The protein below binds the small molecule below.
Small molecule (SMILES): OC[C@H]1O[C@@H](O[C@H]2[C@H](O)[C@@H](O)[C@@H](O)O[C@@H]2CO)[C@H](O)[C@@H](O)[C@@H]1O

Binding-site contacts:
Ligand atom O5 contacts residue GLU124 of chain 1.C at 3.9 Å.
Ligand atom C4 contacts residue TRP83 of chain 1.C at 3.7 Å (hydrophobic).
Ligand atom O2 contacts residue LYS81 of chain 1.C at 3.2 Å (salt-bridge).
Ligand atom C6 contacts residue TRP83 of chain 1.C at 3.6 Å (hydrophobic).
Ligand atom O5 contacts residue MET144 of chain 1.C at 3.9 Å.
Ligand atom O1 contacts residue CYS142 of chain 1.C at 3.4 Å (h-bond).
Ligand atom O2 contacts residue BGC1 of chain 1.K at 3.8 Å.
Ligand atom O2 contacts residue TRP184 of chain 1.C at 3.7 Å.
Ligand atom O5 contacts residue GLU239 of chain 1.C at 2.8 Å (salt-bridge).
Ligand atom O3 contacts residue TRP186 of chain 1.C at 3.6 Å.
Ligand atom O5 contacts residue BGC1 of chain 1.K at 3.3 Å (h-bond).
Ligand atom C1 contacts residue BGC1 of chain 1.K at 3.2 Å.
Ligand atom O6 contacts residue ARG68 of chain 1.C at 3.0 Å (salt-bridge).
Ligand atom C1 contacts residue GLU239 of chain 1.C at 3.8 Å.
Ligand atom C2 contacts residue LYS81 of chain 1.C at 3.7 Å.
Ligand atom O2 contacts residue TRP34 of chain 1.C at 3.8 Å.
Ligand atom C6 contacts residue GLU239 of chain 1.C at 3.6 Å.
Ligand atom O2 contacts residue ASN32 of chain 1.C at 3.0 Å (h-bond).
Ligand atom O6 contacts residue TRP34 of chain 1.C at 2.9 Å (h-bond).
Ligand atom C1 contacts residue MET144 of chain 1.C at 3.9 Å (hydrophobic).
Ligand atom O3 contacts residue LYS81 of chain 1.C at 2.9 Å (salt-bridge).
Ligand atom O2 contacts residue TRP186 of chain 1.C at 3.9 Å.
Ligand atom O6 contacts residue TRP186 of chain 1.C at 3.8 Å.
Ligand atom C5 contacts residue GLU239 of chain 1.C at 3.8 Å.
Ligand atom O3 contacts residue ARG68 of chain 1.C at 3.0 Å (salt-bridge).
Ligand atom C6 contacts residue TRP34 of chain 1.C at 3.7 Å (hydrophobic).
Ligand atom C3 contacts residue TRP34 of chain 1.C at 3.9 Å (hydrophobic).
Ligand atom O4 contacts residue TRP126 of chain 1.C at 3.7 Å.
Ligand atom C3 contacts residue TRP126 of chain 1.C at 3.9 Å (hydrophobic).
Ligand atom C2 contacts residue BGC1 of chain 1.K at 3.4 Å.
Ligand atom O1 contacts residue GLU124 of chain 1.C at 2.8 Å (salt-bridge).
Ligand atom O6 contacts residue TYR73 of chain 1.C at 3.4 Å.
Ligand atom C4 contacts residue TRP34 of chain 1.C at 3.9 Å (hydrophobic).
Ligand atom C3 contacts residue LYS81 of chain 1.C at 3.9 Å.
Ligand atom C1 contacts residue TRP34 of chain 1.C at 3.8 Å (hydrophobic).
Ligand atom C5 contacts residue GLU124 of chain 1.C at 3.6 Å.
Ligand atom O3 contacts residue TRP83 of chain 1.C at 3.8 Å.
Ligand atom O1 contacts residue MET144 of chain 1.C at 3.5 Å (h-bond).
Ligand atom C6 contacts residue TYR73 of chain 1.C at 3.5 Å (hydrophobic).
Ligand atom O6 contacts residue GLU239 of chain 1.C at 2.9 Å (salt-bridge).

Sequence of chain 1.C:
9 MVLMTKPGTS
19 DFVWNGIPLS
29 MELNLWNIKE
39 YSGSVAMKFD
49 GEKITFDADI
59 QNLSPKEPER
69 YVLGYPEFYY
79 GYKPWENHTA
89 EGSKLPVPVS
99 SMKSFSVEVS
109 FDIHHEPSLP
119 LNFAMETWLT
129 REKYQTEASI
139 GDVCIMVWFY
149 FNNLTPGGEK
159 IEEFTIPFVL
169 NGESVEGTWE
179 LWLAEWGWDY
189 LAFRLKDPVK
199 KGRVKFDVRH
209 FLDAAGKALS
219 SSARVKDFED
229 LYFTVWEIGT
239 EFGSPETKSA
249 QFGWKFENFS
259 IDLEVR